Binding-site contacts:
Ligand atom O09 contacts residue THR94 of chain 2.A at 3.5 Å (h-bond).
Ligand atom O07 contacts residue THR155 of chain 2.A at 3.2 Å (h-bond).
Ligand atom C02 contacts residue 5RP1 of chain 2.C at 0.3 Å.
Ligand atom O07 contacts residue 5RP1 of chain 2.C at 0.1 Å (h-bond).
Ligand atom O11 contacts residue HIS154 of chain 2.A at 3.1 Å (h-bond).
Ligand atom C01 contacts residue CYS68 of chain 2.A at 3.5 Å (hydrophobic).
Ligand atom C06 contacts residue MN1 of chain 2.D at 3.4 Å.
Ligand atom C03 contacts residue GLU175 of chain 2.A at 3.2 Å.
Ligand atom O10 contacts residue GLU39 of chain 2.A at 3.1 Å (salt-bridge).
Ligand atom C01 contacts residue GLU175 of chain 2.A at 3.5 Å.
Ligand atom O12 contacts residue MN1 of chain 2.D at 3.1 Å.
Ligand atom C01 contacts residue 5RP1 of chain 2.C at 0.5 Å.
Ligand atom O09 contacts residue ARG151 of chain 2.A at 3.0 Å (salt-bridge).
Ligand atom O13 contacts residue 5RP1 of chain 2.C at 0.2 Å (h-bond).
Ligand atom O12 contacts residue GLU175 of chain 2.A at 2.6 Å (salt-bridge).
Ligand atom O09 contacts residue ARG38 of chain 2.A at 3.0 Å (salt-bridge).
Ligand atom O10 contacts residue MN1 of chain 2.D at 2.8 Å.
Ligand atom O12 contacts residue 5RP1 of chain 2.C at 1.0 Å.
Ligand atom C06 contacts residue 5RP1 of chain 2.C at 0.1 Å.
Ligand atom C04 contacts residue MN1 of chain 2.D at 3.1 Å.
Ligand atom O05 contacts residue ASP43 of chain 2.A at 2.7 Å (salt-bridge).
Ligand atom C02 contacts residue GLU175 of chain 2.A at 3.2 Å.
Ligand atom O05 contacts residue 5RP1 of chain 2.C at 0.3 Å (h-bond).
Ligand atom O13 contacts residue HIS137 of chain 1.A at 2.7 Å (h-bond).
Ligand atom C02 contacts residue HIS137 of chain 1.A at 3.1 Å.
Ligand atom O11 contacts residue THR155 of chain 2.A at 2.9 Å (h-bond).
Ligand atom O10 contacts residue 5RP1 of chain 2.C at 0.1 Å (h-bond).
Ligand atom O11 contacts residue GLY153 of chain 2.A at 3.2 Å.
Ligand atom O09 contacts residue 5RP1 of chain 2.C at 0.2 Å (h-bond).
Ligand atom O05 contacts residue HIS154 of chain 2.A at 3.4 Å (h-bond).
Ligand atom C01 contacts residue HIS137 of chain 1.A at 3.2 Å.
Ligand atom P08 contacts residue 5RP1 of chain 2.C at 0.1 Å.
Ligand atom C03 contacts residue MN1 of chain 2.D at 3.4 Å.
Ligand atom O10 contacts residue ARG38 of chain 2.A at 3.0 Å (salt-bridge).
Ligand atom O05 contacts residue MN1 of chain 2.D at 2.2 Å.
Ligand atom O11 contacts residue ARG151 of chain 2.A at 2.8 Å (salt-bridge).
Ligand atom O10 contacts residue HIS154 of chain 2.A at 2.9 Å (h-bond).
Ligand atom C03 contacts residue 5RP1 of chain 2.C at 0.3 Å.
Ligand atom O11 contacts residue 5RP1 of chain 2.C at 0.1 Å (h-bond).
Ligand atom C04 contacts residue 5RP1 of chain 2.C at 0.2 Å.

Sequence of chain 1.A:
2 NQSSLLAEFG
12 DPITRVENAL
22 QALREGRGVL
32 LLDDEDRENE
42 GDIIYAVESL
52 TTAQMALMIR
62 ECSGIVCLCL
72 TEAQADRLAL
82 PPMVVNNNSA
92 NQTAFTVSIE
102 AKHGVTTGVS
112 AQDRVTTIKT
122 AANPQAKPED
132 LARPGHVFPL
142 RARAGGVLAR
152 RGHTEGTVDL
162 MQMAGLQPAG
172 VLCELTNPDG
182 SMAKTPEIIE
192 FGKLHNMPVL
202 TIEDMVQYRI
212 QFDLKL

The small molecule below binds the protein below.
Small molecule (SMILES): CC(=O)C(=O)[C@H](O)COP(=O)(O)O

Sequence of chain 2.A:
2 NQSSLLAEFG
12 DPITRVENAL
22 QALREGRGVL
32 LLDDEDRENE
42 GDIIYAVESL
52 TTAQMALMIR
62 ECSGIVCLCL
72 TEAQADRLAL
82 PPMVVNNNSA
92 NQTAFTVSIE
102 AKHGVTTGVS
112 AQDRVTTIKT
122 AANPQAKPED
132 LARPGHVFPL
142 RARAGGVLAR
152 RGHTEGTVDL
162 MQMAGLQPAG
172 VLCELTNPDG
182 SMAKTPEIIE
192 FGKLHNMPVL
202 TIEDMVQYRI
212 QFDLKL